Sequence of chain 22.F:
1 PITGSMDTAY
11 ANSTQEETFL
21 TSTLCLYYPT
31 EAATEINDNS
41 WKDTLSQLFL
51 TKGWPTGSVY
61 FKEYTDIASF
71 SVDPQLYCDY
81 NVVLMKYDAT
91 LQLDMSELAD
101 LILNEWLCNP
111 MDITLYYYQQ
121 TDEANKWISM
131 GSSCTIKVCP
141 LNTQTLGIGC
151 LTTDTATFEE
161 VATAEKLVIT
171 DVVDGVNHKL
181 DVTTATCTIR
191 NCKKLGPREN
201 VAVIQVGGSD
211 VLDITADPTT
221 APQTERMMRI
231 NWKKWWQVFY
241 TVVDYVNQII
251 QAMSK

Binding-site contacts:
Ligand atom O7 contacts residue ASN12 of chain 22.F at 3.7 Å.
Ligand atom C1 contacts residue ASN12 of chain 22.F at 2.1 Å.
Ligand atom C2 contacts residue ASN12 of chain 22.F at 3.2 Å.
Ligand atom O5 contacts residue ASN12 of chain 22.F at 2.7 Å (h-bond).
Ligand atom C5 contacts residue ASN12 of chain 22.F at 4.1 Å.
Ligand atom C7 contacts residue ASN12 of chain 22.F at 3.9 Å.
Ligand atom N2 contacts residue ASN12 of chain 22.F at 3.8 Å.

The small molecule below binds the protein below.
Small molecule (SMILES): CC(=O)N[C@H]1[C@H](O[C@H]2[C@H](O)[C@@H](NC(C)=O)CO[C@@H]2CO)O[C@H](CO)[C@@H](O)[C@@H]1O